Sequence of chain 3.A:
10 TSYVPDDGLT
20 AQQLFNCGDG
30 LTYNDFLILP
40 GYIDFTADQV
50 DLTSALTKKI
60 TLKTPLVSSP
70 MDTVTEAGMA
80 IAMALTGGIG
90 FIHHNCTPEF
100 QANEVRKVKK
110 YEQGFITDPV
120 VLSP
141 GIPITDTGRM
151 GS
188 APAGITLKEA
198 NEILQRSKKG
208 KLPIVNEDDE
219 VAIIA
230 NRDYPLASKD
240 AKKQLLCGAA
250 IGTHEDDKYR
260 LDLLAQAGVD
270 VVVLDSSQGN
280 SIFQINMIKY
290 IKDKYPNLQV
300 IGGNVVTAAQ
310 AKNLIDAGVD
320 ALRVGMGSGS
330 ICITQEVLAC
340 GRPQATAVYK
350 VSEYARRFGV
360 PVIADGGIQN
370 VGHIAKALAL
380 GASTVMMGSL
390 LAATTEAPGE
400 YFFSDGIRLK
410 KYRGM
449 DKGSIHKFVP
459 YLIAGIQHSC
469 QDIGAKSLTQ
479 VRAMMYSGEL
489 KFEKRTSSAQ

Binding-site contacts:
Ligand atom O3P contacts residue GLY328 of chain 3.A at 3.4 Å.
Ligand atom N3 contacts residue SER329 of chain 3.A at 3.3 Å (h-bond).
Ligand atom C5 contacts residue CYS331 of chain 3.A at 2.8 Å (hydrophobic).
Ligand atom O2P contacts residue SER329 of chain 3.A at 2.9 Å (h-bond).
Ligand atom N3 contacts residue NAD1 of chain 3.D at 3.7 Å.
Ligand atom O3' contacts residue SER68 of chain 3.A at 2.8 Å (h-bond).
Ligand atom O5' contacts residue GLY328 of chain 3.A at 3.4 Å.
Ligand atom C2 contacts residue GLU335 of chain 3.A at 3.6 Å.
Ligand atom N7 contacts residue TYR411 of chain 3.A at 3.4 Å (h-bond).
Ligand atom N1 contacts residue ILE330 of chain 3.A at 3.7 Å.
Ligand atom C5' contacts residue MET70 of chain 3.A at 3.5 Å (hydrophobic).
Ligand atom C6 contacts residue ILE330 of chain 3.A at 3.7 Å (hydrophobic).
Ligand atom O1P contacts residue SER388 of chain 3.A at 2.9 Å (h-bond).
Ligand atom O5' contacts residue SER329 of chain 3.A at 3.2 Å (h-bond).
Ligand atom N3 contacts residue GLU335 of chain 3.A at 3.7 Å.
Ligand atom N9 contacts residue SER329 of chain 3.A at 3.4 Å (h-bond).
Ligand atom C5 contacts residue SER329 of chain 3.A at 3.5 Å.
Ligand atom O3' contacts residue ASP364 of chain 3.A at 2.4 Å (salt-bridge).
Ligand atom O2' contacts residue ASP364 of chain 3.A at 2.4 Å (salt-bridge).
Ligand atom C4 contacts residue SER329 of chain 3.A at 3.1 Å.
Ligand atom O2P contacts residue SER388 of chain 3.A at 3.0 Å (h-bond).
Ligand atom O1P contacts residue GLY387 of chain 3.A at 3.0 Å (h-bond).
Ligand atom O2P contacts residue GLY328 of chain 3.A at 3.0 Å.
Ligand atom N7 contacts residue CYS331 of chain 3.A at 3.3 Å (h-bond).
Ligand atom P contacts residue SER388 of chain 3.A at 3.4 Å.
Ligand atom O3P contacts residue GLY366 of chain 3.A at 2.6 Å (h-bond).
Ligand atom C3' contacts residue SER68 of chain 3.A at 3.3 Å.
Ligand atom O3' contacts residue ARG322 of chain 3.A at 3.8 Å.
Ligand atom C2 contacts residue NAD1 of chain 3.D at 3.5 Å.
Ligand atom C8 contacts residue MET70 of chain 3.A at 3.4 Å (hydrophobic).
Ligand atom C3' contacts residue MET70 of chain 3.A at 3.7 Å (hydrophobic).
Ligand atom P contacts residue GLY328 of chain 3.A at 3.5 Å.
Ligand atom C6 contacts residue CYS331 of chain 3.A at 1.9 Å (hydrophobic).
Ligand atom O3P contacts residue GLY365 of chain 3.A at 3.2 Å.
Ligand atom O4' contacts residue SER329 of chain 3.A at 3.7 Å.
Ligand atom N1 contacts residue CYS331 of chain 3.A at 2.8 Å (h-bond).
Ligand atom P contacts residue SER329 of chain 3.A at 3.5 Å.
Ligand atom C2' contacts residue ASP364 of chain 3.A at 3.5 Å.
Ligand atom C3' contacts residue ASP364 of chain 3.A at 3.6 Å.
Ligand atom O2' contacts residue NAD1 of chain 3.D at 3.6 Å.

A small-molecule ligand and the protein it binds are described below.
Small molecule (SMILES): O=P(O)(O)OC[C@H]1O[C@@H](n2cnc3c(Cl)[nH+]cnc32)[C@H](O)[C@@H]1O